Binding-site contacts:
Ligand atom N2 contacts residue ASN1348 of chain 1.A at 3.2 Å (h-bond).
Ligand atom C1 contacts residue ASN1348 of chain 1.A at 1.4 Å.
Ligand atom O7 contacts residue ASN1348 of chain 1.A at 3.9 Å.
Ligand atom O3 contacts residue ASN1348 of chain 1.A at 4.1 Å.
Ligand atom C5 contacts residue ASN1348 of chain 1.A at 3.6 Å.
Ligand atom C7 contacts residue ASN1348 of chain 1.A at 3.9 Å.
Ligand atom C3 contacts residue ASN1348 of chain 1.A at 3.7 Å.
Ligand atom C2 contacts residue ASN1348 of chain 1.A at 2.5 Å.
Ligand atom N2 contacts residue LEU1166 of chain 1.A at 4.3 Å.
Ligand atom C1 contacts residue LEU1166 of chain 1.A at 4.4 Å (hydrophobic).
Ligand atom O5 contacts residue ASN1348 of chain 1.A at 2.3 Å (h-bond).
Ligand atom C2 contacts residue LEU1166 of chain 1.A at 4.1 Å (hydrophobic).
Ligand atom C4 contacts residue ASN1348 of chain 1.A at 4.2 Å.

This protein binds this small molecule.
Small molecule (SMILES): CC(=O)N[C@@H]1[C@@H](O)[C@H](O)[C@@H](CO)O[C@H]1O

Sequence of chain 1.A:
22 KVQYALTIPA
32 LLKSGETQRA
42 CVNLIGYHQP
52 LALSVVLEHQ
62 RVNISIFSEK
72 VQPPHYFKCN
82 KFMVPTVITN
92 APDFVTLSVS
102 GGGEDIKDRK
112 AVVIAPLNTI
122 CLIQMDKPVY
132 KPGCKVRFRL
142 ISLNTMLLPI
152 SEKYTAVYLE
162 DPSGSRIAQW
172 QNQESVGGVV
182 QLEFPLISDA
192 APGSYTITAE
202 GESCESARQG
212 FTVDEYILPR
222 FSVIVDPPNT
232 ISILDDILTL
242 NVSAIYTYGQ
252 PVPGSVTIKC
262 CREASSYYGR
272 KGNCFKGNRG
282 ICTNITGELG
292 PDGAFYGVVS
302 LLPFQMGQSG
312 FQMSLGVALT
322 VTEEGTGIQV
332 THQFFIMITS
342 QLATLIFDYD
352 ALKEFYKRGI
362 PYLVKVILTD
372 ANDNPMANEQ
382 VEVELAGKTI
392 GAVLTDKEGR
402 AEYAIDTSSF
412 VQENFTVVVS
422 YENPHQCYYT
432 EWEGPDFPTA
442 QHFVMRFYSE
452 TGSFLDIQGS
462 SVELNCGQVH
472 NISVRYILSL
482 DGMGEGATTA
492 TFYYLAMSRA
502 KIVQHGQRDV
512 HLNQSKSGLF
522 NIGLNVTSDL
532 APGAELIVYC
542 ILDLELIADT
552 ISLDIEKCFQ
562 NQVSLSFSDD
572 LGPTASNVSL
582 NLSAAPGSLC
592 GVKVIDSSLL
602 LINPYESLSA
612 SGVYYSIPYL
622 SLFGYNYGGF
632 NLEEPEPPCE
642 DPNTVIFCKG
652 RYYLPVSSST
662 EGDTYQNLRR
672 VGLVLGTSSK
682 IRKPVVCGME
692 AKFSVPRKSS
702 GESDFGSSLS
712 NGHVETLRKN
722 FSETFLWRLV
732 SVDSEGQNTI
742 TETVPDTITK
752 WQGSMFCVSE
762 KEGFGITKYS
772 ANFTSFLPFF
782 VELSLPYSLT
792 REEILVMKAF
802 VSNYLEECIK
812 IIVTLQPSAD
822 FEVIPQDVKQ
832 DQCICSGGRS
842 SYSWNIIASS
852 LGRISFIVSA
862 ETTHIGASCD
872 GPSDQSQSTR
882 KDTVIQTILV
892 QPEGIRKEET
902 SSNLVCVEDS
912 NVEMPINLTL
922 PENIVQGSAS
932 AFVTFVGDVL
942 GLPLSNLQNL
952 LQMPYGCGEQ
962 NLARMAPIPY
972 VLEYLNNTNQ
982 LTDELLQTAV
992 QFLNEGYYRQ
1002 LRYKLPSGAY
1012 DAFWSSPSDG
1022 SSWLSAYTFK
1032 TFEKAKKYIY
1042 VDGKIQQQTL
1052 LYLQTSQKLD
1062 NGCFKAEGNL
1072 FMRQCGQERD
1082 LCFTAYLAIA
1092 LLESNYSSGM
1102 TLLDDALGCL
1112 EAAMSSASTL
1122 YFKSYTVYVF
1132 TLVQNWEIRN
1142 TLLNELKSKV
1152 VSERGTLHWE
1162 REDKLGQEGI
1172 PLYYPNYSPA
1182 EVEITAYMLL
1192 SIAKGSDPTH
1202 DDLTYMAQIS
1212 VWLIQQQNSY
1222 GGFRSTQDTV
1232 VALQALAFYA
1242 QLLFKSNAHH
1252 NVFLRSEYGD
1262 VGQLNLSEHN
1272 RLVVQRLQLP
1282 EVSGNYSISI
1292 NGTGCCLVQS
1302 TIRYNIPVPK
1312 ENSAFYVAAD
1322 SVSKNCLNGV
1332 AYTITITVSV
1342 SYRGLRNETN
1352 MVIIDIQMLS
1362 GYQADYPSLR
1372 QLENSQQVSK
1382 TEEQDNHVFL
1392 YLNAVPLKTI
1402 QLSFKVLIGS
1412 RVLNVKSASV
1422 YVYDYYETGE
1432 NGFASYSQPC